Sequence of chain 1.C:
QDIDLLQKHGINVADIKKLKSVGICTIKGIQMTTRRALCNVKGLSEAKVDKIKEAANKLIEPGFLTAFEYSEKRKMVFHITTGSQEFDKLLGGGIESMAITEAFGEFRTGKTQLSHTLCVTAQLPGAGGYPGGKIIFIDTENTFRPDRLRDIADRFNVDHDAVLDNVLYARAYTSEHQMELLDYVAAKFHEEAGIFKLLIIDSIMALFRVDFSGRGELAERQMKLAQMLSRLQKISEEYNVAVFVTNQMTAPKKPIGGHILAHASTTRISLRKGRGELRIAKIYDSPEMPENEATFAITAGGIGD

This small molecule binds to this protein.
Small molecule (SMILES): Nc1ncnc2c1ncn2[C@@H]1O[C@H](CO[P](=O)(O)O[P](=O)(O)NP(=O)(O)O)[C@@H](O)[C@H]1O

Sequence of chain 1.B:
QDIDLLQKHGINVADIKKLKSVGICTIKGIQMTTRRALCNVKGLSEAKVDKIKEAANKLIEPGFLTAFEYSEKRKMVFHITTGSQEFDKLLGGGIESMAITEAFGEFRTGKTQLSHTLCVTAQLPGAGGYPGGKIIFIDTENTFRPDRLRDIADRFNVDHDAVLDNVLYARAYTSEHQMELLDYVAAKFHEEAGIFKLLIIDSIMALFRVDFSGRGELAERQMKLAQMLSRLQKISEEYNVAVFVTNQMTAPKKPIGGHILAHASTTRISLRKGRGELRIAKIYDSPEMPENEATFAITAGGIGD

Binding-site contacts:
Ligand atom O2B contacts residue PHE128 of chain 1.B at 3.2 Å (h-bond).
Ligand atom PB contacts residue PHE128 of chain 1.B at 3.2 Å.
Ligand atom O3' contacts residue GLU323 of chain 1.C at 3.5 Å (salt-bridge).
Ligand atom O2' contacts residue MET321 of chain 1.C at 3.2 Å (h-bond).
Ligand atom PG contacts residue CA1 of chain 1.F at 3.4 Å.
Ligand atom O2G contacts residue GLU162 of chain 1.B at 3.2 Å (salt-bridge).
Ligand atom C8 contacts residue GLN134 of chain 1.B at 3.5 Å.
Ligand atom O1B contacts residue CA1 of chain 1.F at 2.1 Å.
Ligand atom C6 contacts residue GLU320 of chain 1.C at 3.2 Å.
Ligand atom C8 contacts residue SER318 of chain 1.C at 3.1 Å.
Ligand atom PB contacts residue CA1 of chain 1.F at 3.4 Å.
Ligand atom O2A contacts residue LYS132 of chain 1.B at 3.0 Å (salt-bridge).
Ligand atom O1G contacts residue ASP317 of chain 1.C at 3.2 Å (salt-bridge).
Ligand atom O1B contacts residue THR133 of chain 1.B at 2.5 Å (h-bond).
Ligand atom N6 contacts residue ARG169 of chain 1.B at 3.0 Å (salt-bridge).
Ligand atom O3A contacts residue PHE128 of chain 1.B at 3.6 Å (h-bond).
Ligand atom C2' contacts residue SER318 of chain 1.C at 3.3 Å.
Ligand atom C5' contacts residue SER318 of chain 1.C at 3.4 Å.
Ligand atom O1G contacts residue ALA294 of chain 1.C at 3.5 Å (h-bond).
Ligand atom N7 contacts residue GLU320 of chain 1.C at 3.0 Å (salt-bridge).
Ligand atom N3B contacts residue PHE128 of chain 1.B at 2.5 Å (h-bond).
Ligand atom O2' contacts residue GLU323 of chain 1.C at 3.6 Å.
Ligand atom O5' contacts residue GLN134 of chain 1.B at 3.5 Å.
Ligand atom N6 contacts residue GLU320 of chain 1.C at 2.7 Å (salt-bridge).
Ligand atom C2 contacts residue PRO322 of chain 1.C at 3.6 Å (hydrophobic).
Ligand atom O3' contacts residue ARG311 of chain 1.B at 3.5 Å (salt-bridge).
Ligand atom O2A contacts residue GLN134 of chain 1.B at 2.9 Å (h-bond).
Ligand atom O1G contacts residue HIS295 of chain 1.C at 3.1 Å (h-bond).
Ligand atom O2A contacts residue GLY131 of chain 1.B at 3.3 Å.
Ligand atom O3G contacts residue PHE128 of chain 1.B at 3.1 Å (h-bond).
Ligand atom O2G contacts residue CA1 of chain 1.F at 2.1 Å.
Ligand atom N3B contacts residue ASP317 of chain 1.C at 2.9 Å (salt-bridge).
Ligand atom N7 contacts residue PRO319 of chain 1.C at 3.4 Å (h-bond).
Ligand atom C5 contacts residue GLU320 of chain 1.C at 3.2 Å.
Ligand atom O2A contacts residue THR133 of chain 1.B at 2.8 Å (h-bond).
Ligand atom C8 contacts residue MET321 of chain 1.C at 3.5 Å (hydrophobic).
Ligand atom PG contacts residue PHE128 of chain 1.B at 3.3 Å.
Ligand atom N9 contacts residue MET321 of chain 1.C at 3.6 Å (h-bond).
Ligand atom O3G contacts residue HIS295 of chain 1.C at 2.8 Å (h-bond).
Ligand atom O2B contacts residue LYS132 of chain 1.B at 3.3 Å (salt-bridge).